Binding-site contacts:
Ligand atom CHD contacts residue ASP221 of chain 1.A at 3.6 Å.
Ligand atom NA contacts residue ASP221 of chain 1.A at 3.4 Å (salt-bridge).
Ligand atom CMA contacts residue TYR217 of chain 1.A at 3.6 Å (hydrophobic).
Ligand atom O1A contacts residue HIS274 of chain 1.A at 3.5 Å (h-bond).
Ligand atom CBC contacts residue CYS40 of chain 1.A at 1.7 Å (hydrophobic).
Ligand atom OC contacts residue TYR277 of chain 1.A at 3.5 Å.
Ligand atom O2A contacts residue ALA302 of chain 1.A at 3.3 Å.
Ligand atom C1A contacts residue HIS274 of chain 1.A at 3.4 Å.
Ligand atom O1A contacts residue HIS304 of chain 1.A at 3.0 Å (h-bond).
Ligand atom NB contacts residue ASP221 of chain 1.A at 3.0 Å (salt-bridge).
Ligand atom CAA contacts residue TYR230 of chain 1.A at 3.5 Å (hydrophobic).
Ligand atom NB contacts residue TYR277 of chain 1.A at 2.9 Å (h-bond).
Ligand atom O1D contacts residue MET270 of chain 1.A at 3.1 Å.
Ligand atom C1D contacts residue PRO223 of chain 1.A at 3.6 Å (hydrophobic).
Ligand atom ND contacts residue ASP221 of chain 1.A at 2.9 Å (salt-bridge).
Ligand atom C3B contacts residue TYR277 of chain 1.A at 3.5 Å (hydrophobic).
Ligand atom O2D contacts residue ARG236 of chain 1.A at 2.8 Å (salt-bridge).
Ligand atom CGD contacts residue MET270 of chain 1.A at 3.5 Å (hydrophobic).
Ligand atom C4C contacts residue ASP221 of chain 1.A at 3.1 Å.
Ligand atom OB contacts residue PRO485 of chain 1.A at 3.6 Å.
Ligand atom NA contacts residue HIS274 of chain 1.A at 3.4 Å (h-bond).
Ligand atom OB contacts residue SER488 of chain 1.A at 3.2 Å.
Ligand atom O2A contacts residue HIS304 of chain 1.A at 3.6 Å (h-bond).
Ligand atom C4B contacts residue TYR277 of chain 1.A at 2.9 Å (hydrophobic).
Ligand atom CBD contacts residue HIS274 of chain 1.A at 3.5 Å.
Ligand atom CHD contacts residue PRO223 of chain 1.A at 3.5 Å (hydrophobic).
Ligand atom C1C contacts residue ASP221 of chain 1.A at 3.2 Å.
Ligand atom CAC contacts residue CYS40 of chain 1.A at 2.7 Å (hydrophobic).
Ligand atom C3C contacts residue ILE273 of chain 1.A at 3.5 Å (hydrophobic).
Ligand atom OB contacts residue TYR277 of chain 1.A at 2.9 Å (h-bond).
Ligand atom NC contacts residue ASP221 of chain 1.A at 2.6 Å (salt-bridge).
Ligand atom CMB contacts residue TYR190 of chain 1.A at 3.4 Å (hydrophobic).
Ligand atom CBA contacts residue TYR230 of chain 1.A at 3.2 Å (hydrophobic).
Ligand atom C2A contacts residue ILE222 of chain 1.A at 3.6 Å (hydrophobic).
Ligand atom CHA contacts residue HIS274 of chain 1.A at 3.5 Å.
Ligand atom O2D contacts residue MET270 of chain 1.A at 3.4 Å.
Ligand atom O2A contacts residue TYR190 of chain 1.A at 2.7 Å (h-bond).
Ligand atom CMA contacts residue TYR190 of chain 1.A at 3.4 Å (hydrophobic).
Ligand atom CGD contacts residue ARG236 of chain 1.A at 3.5 Å.
Ligand atom O1D contacts residue ARG236 of chain 1.A at 2.7 Å (salt-bridge).

Sequence of chain 1.A:
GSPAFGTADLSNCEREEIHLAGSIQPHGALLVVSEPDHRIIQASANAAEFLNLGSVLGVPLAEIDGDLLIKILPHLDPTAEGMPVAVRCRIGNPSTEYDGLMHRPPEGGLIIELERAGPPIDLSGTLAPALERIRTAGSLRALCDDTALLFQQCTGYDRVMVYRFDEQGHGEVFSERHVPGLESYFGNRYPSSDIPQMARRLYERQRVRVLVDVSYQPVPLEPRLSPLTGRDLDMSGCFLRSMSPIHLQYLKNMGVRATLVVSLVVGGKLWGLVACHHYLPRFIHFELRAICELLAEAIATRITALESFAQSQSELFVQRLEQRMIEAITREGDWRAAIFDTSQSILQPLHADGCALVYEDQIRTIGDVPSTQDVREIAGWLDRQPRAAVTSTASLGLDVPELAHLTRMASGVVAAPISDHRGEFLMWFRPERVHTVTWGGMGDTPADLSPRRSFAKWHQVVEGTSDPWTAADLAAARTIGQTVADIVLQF

The small molecule below binds the protein below.
Small molecule (SMILES): C=CC1=C(C)/C(=C/c2[nH]c(/C=C3\N=C(/C=C4\NC(=O)C(C)=C4C=C)C(C)=C3CCC(=O)O)c(CCC(=O)O)c2C)NC1=O